Binding-site contacts:
Ligand atom O7 contacts residue ASN349 of chain 1.D at 4.4 Å.
Ligand atom C2 contacts residue ASN349 of chain 1.D at 2.5 Å.
Ligand atom O5 contacts residue ASN349 of chain 1.D at 2.4 Å (h-bond).
Ligand atom C4 contacts residue ASN349 of chain 1.D at 4.2 Å.
Ligand atom C3 contacts residue ASN349 of chain 1.D at 3.8 Å.
Ligand atom C8 contacts residue ASN349 of chain 1.D at 3.5 Å.
Ligand atom N2 contacts residue ASN349 of chain 1.D at 2.9 Å (h-bond).
Ligand atom C1 contacts residue ASN349 of chain 1.D at 1.4 Å.
Ligand atom C5 contacts residue ASN349 of chain 1.D at 3.7 Å.
Ligand atom C7 contacts residue ASN349 of chain 1.D at 3.4 Å.

This small molecule binds to this protein.
Small molecule (SMILES): CC(=O)N[C@H]1[C@H](O[C@H]2[C@H](O)[C@@H](NC(C)=O)CO[C@@H]2CO)O[C@H](CO)[C@@H](O)[C@@H]1O

Sequence of chain 1.D:
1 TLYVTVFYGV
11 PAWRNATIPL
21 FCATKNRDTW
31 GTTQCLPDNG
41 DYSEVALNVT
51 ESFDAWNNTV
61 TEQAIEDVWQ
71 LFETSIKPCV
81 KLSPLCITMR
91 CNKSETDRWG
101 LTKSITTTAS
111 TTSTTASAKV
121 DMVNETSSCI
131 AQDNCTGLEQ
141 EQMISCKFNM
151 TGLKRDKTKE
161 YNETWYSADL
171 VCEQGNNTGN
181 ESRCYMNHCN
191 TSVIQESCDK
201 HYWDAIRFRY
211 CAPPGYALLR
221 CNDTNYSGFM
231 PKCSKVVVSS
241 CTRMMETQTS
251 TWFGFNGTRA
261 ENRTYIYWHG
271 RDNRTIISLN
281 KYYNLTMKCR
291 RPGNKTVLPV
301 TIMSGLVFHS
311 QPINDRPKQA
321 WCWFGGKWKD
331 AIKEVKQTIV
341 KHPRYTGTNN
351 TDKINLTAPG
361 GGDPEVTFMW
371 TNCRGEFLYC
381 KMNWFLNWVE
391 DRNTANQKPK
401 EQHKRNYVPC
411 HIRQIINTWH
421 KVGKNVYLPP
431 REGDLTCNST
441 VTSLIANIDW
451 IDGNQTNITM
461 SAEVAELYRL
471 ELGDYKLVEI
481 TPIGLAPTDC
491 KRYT